Sequence of chain 2.A:
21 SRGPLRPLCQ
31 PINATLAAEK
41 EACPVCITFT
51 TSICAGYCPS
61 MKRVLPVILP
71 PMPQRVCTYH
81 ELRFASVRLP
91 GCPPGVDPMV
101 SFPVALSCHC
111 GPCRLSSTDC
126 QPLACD

Sequence of chain 1.A:
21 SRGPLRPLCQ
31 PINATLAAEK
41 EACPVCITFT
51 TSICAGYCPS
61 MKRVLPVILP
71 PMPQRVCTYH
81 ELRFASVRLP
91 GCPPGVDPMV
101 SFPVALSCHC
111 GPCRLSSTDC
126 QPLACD

Binding-site contacts:
Ligand atom C2 contacts residue SER101 of chain 1.A at 4.1 Å.
Ligand atom C4 contacts residue MAN1 of chain 2.E at 3.9 Å.
Ligand atom O2 contacts residue PHE84 of chain 1.A at 3.7 Å.
Ligand atom O4 contacts residue MAN1 of chain 2.E at 4.0 Å.
Ligand atom O2 contacts residue MAN1 of chain 2.E at 3.8 Å.
Ligand atom O5 contacts residue MAN1 of chain 2.E at 4.2 Å.
Ligand atom C4 contacts residue ASN33 of chain 2.A at 4.2 Å.
Ligand atom C7 contacts residue ASN33 of chain 2.A at 3.3 Å.
Ligand atom O5 contacts residue ASN33 of chain 2.A at 2.4 Å (h-bond).
Ligand atom C3 contacts residue ASN33 of chain 2.A at 3.8 Å.
Ligand atom O4 contacts residue MET99 of chain 1.A at 4.0 Å.
Ligand atom N2 contacts residue MAN1 of chain 2.E at 4.4 Å.
Ligand atom C6 contacts residue PHE84 of chain 1.A at 4.4 Å (hydrophobic).
Ligand atom C6 contacts residue MET99 of chain 1.A at 3.9 Å (hydrophobic).
Ligand atom C4 contacts residue MET99 of chain 1.A at 3.8 Å (hydrophobic).
Ligand atom O7 contacts residue MAN1 of chain 2.E at 2.9 Å (h-bond).
Ligand atom C1 contacts residue PHE84 of chain 1.A at 4.5 Å (hydrophobic).
Ligand atom N2 contacts residue ASN33 of chain 2.A at 2.8 Å (h-bond).
Ligand atom C8 contacts residue MAN1 of chain 2.E at 3.5 Å.
Ligand atom O2 contacts residue SER101 of chain 1.A at 4.4 Å.
Ligand atom C1 contacts residue ASN33 of chain 2.A at 1.4 Å.
Ligand atom O7 contacts residue ASN33 of chain 2.A at 3.5 Å (h-bond).
Ligand atom C4 contacts residue SER86 of chain 1.A at 4.3 Å.
Ligand atom C6 contacts residue SER86 of chain 1.A at 4.2 Å.
Ligand atom O6 contacts residue PHE84 of chain 1.A at 3.5 Å.
Ligand atom C5 contacts residue ASN33 of chain 2.A at 3.7 Å.
Ligand atom C8 contacts residue ASN33 of chain 2.A at 3.9 Å.
Ligand atom C6 contacts residue THR50 of chain 2.A at 4.2 Å.
Ligand atom C2 contacts residue ASN33 of chain 2.A at 2.4 Å.
Ligand atom O4 contacts residue SER86 of chain 1.A at 3.0 Å (h-bond).
Ligand atom C3 contacts residue SER101 of chain 1.A at 4.3 Å.
Ligand atom C6 contacts residue MAN1 of chain 2.E at 4.1 Å.
Ligand atom C2 contacts residue PHE84 of chain 1.A at 4.0 Å (hydrophobic).
Ligand atom O4 contacts residue SER101 of chain 1.A at 3.5 Å.
Ligand atom O3 contacts residue SER101 of chain 1.A at 3.5 Å (h-bond).
Ligand atom C7 contacts residue MAN1 of chain 2.E at 3.4 Å.
Ligand atom O3 contacts residue MAN1 of chain 2.E at 3.6 Å.

A protein and the small-molecule ligand that binds it are described below.
Small molecule (SMILES): CC(=O)N[C@H]1[C@H](O[C@H]2[C@H](O)[C@@H](NC(C)=O)CO[C@@H]2CO[C@H]2O[C@@H](C)[C@@H](O)[C@@H](O)[C@@H]2O)O[C@H](CO)[C@@H](O[C@@H]2O[C@H](CO)[C@@H](O)[C@H](O)[C@@H]2O)[C@@H]1O